A protein and the small-molecule ligand that binds it are described below.
Small molecule (SMILES): CC(=O)N[C@@H]1[C@@H](O)[C@H](O)[C@@H](CO)O[C@H]1O

Sequence of chain 1.A:
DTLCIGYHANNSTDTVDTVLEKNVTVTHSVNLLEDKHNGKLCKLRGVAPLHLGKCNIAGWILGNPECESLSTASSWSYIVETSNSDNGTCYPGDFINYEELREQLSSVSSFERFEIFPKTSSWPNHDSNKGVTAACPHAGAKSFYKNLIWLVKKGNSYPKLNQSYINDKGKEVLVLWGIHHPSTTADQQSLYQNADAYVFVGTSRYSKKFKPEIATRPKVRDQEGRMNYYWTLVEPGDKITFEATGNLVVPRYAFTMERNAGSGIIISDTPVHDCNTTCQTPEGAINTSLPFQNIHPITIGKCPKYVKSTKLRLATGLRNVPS

Binding-site contacts:
Ligand atom C5 contacts residue ASN23 of chain 1.A at 3.7 Å.
Ligand atom C8 contacts residue LYS22 of chain 1.A at 4.3 Å.
Ligand atom C1 contacts residue ASN23 of chain 1.A at 1.4 Å.
Ligand atom C3 contacts residue ASN23 of chain 1.A at 3.8 Å.
Ligand atom C4 contacts residue ASN23 of chain 1.A at 4.2 Å.
Ligand atom C2 contacts residue ASN23 of chain 1.A at 2.5 Å.
Ligand atom O5 contacts residue ASN23 of chain 1.A at 2.4 Å (h-bond).
Ligand atom O7 contacts residue ASN23 of chain 1.A at 3.4 Å (h-bond).
Ligand atom C8 contacts residue ASN23 of chain 1.A at 4.4 Å.
Ligand atom C7 contacts residue ASN23 of chain 1.A at 3.3 Å.
Ligand atom N2 contacts residue ASN23 of chain 1.A at 2.9 Å (h-bond).